Sequence of chain 1.E:
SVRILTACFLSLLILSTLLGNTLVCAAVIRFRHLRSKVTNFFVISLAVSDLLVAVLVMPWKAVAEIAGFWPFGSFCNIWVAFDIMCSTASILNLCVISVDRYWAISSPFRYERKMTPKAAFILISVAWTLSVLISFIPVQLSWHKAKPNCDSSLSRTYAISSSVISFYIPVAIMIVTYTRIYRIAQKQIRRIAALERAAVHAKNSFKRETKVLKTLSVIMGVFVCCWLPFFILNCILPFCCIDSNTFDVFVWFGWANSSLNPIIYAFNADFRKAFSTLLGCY

The protein below binds the small molecule below.
Small molecule (SMILES): CC(C)CCC[C@@H](C)[C@H]1CC[C@H]2[C@@H]3CC=C4C[C@@H](O)CC[C@]4(C)[C@H]3CC[C@]12C

Binding-site contacts:
Ligand atom C3 contacts residue PHE109 of chain 1.E at 4.1 Å (hydrophobic).
Ligand atom C5 contacts residue ILE112 of chain 1.E at 4.2 Å (hydrophobic).
Ligand atom C2 contacts residue PHE109 of chain 1.E at 3.8 Å (hydrophobic).
Ligand atom C1 contacts residue PHE189 of chain 1.E at 3.5 Å (hydrophobic).
Ligand atom C2 contacts residue PHE189 of chain 1.E at 3.6 Å (hydrophobic).
Ligand atom C21 contacts residue TRP196 of chain 1.E at 3.7 Å (hydrophobic).
Ligand atom C12 contacts residue ILE192 of chain 1.E at 4.2 Å (hydrophobic).
Ligand atom C27 contacts residue VAL200 of chain 1.E at 4.1 Å (hydrophobic).
Ligand atom C8 contacts residue ILE112 of chain 1.E at 3.9 Å (hydrophobic).
Ligand atom C7 contacts residue ILE112 of chain 1.E at 3.8 Å (hydrophobic).
Ligand atom C24 contacts residue TRP196 of chain 1.E at 3.8 Å (hydrophobic).
Ligand atom C6 contacts residue ILE112 of chain 1.E at 4.0 Å (hydrophobic).
Ligand atom O1 contacts residue ARG103 of chain 1.E at 3.3 Å.
Ligand atom C15 contacts residue VAL116 of chain 1.E at 4.2 Å (hydrophobic).
Ligand atom C19 contacts residue ILE112 of chain 1.E at 4.3 Å (hydrophobic).
Ligand atom C3 contacts residue ARG103 of chain 1.E at 4.1 Å.
Ligand atom C23 contacts residue TRP196 of chain 1.E at 3.4 Å (hydrophobic).
Ligand atom C19 contacts residue PHE189 of chain 1.E at 4.4 Å (hydrophobic).
Ligand atom C18 contacts residue ILE192 of chain 1.E at 4.1 Å (hydrophobic).
Ligand atom C4 contacts residue ARG103 of chain 1.E at 3.9 Å.
Ligand atom C27 contacts residue TRP196 of chain 1.E at 4.0 Å (hydrophobic).
Ligand atom C18 contacts residue SER113 of chain 1.E at 3.8 Å.
Ligand atom C22 contacts residue TRP196 of chain 1.E at 4.5 Å (hydrophobic).
Ligand atom C21 contacts residue ILE192 of chain 1.E at 4.1 Å (hydrophobic).
Ligand atom C16 contacts residue VAL116 of chain 1.E at 4.2 Å (hydrophobic).
Ligand atom C20 contacts residue TRP196 of chain 1.E at 4.0 Å (hydrophobic).
Ligand atom C18 contacts residue TRP196 of chain 1.E at 4.5 Å (hydrophobic).
Ligand atom C4 contacts residue ILE112 of chain 1.E at 4.0 Å (hydrophobic).
Ligand atom C19 contacts residue PHE109 of chain 1.E at 3.6 Å (hydrophobic).
Ligand atom C4 contacts residue PHE109 of chain 1.E at 4.3 Å (hydrophobic).
Ligand atom O1 contacts residue PHE109 of chain 1.E at 3.5 Å.